Sequence of chain 1.B:
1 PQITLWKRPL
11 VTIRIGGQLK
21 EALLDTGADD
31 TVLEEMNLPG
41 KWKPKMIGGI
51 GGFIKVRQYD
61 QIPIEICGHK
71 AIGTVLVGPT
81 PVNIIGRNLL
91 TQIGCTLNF

The protein below binds the small molecule below.
Small molecule (SMILES): O=C(N[C@@H](Cc1ccccc1)[C@H](O)CN(CC1CCCCC1)S(=O)(=O)c1ccc2ncsc2c1)c1cccc(O)c1

Sequence of chain 1.A:
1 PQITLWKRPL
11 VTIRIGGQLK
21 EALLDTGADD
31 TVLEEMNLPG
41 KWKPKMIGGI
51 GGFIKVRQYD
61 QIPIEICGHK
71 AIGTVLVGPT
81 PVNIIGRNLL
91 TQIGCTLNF

Binding-site contacts:
Ligand atom C7 contacts residue VAL32 of chain 1.B at 3.7 Å (hydrophobic).
Ligand atom O18 contacts residue ALA28 of chain 1.A at 3.8 Å.
Ligand atom C17 contacts residue ASP25 of chain 1.B at 3.3 Å.
Ligand atom C26 contacts residue ASP30 of chain 1.A at 3.8 Å.
Ligand atom C7 contacts residue ALA28 of chain 1.B at 3.4 Å (hydrophobic).
Ligand atom C23 contacts residue GLY27 of chain 1.A at 3.4 Å.
Ligand atom C24 contacts residue ASP29 of chain 1.A at 3.6 Å.
Ligand atom O9 contacts residue ILE50 of chain 1.A at 3.2 Å.
Ligand atom O10 contacts residue ILE50 of chain 1.A at 3.6 Å.
Ligand atom O27 contacts residue ILE47 of chain 1.A at 3.5 Å.
Ligand atom O18 contacts residue GLY27 of chain 1.A at 3.4 Å.
Ligand atom O27 contacts residue ASP30 of chain 1.A at 3.0 Å (salt-bridge).
Ligand atom C25 contacts residue ASP30 of chain 1.A at 3.6 Å.
Ligand atom C36 contacts residue GLY49 of chain 1.A at 3.6 Å.
Ligand atom C33 contacts residue VAL82 of chain 1.B at 3.8 Å (hydrophobic).
Ligand atom O18 contacts residue ASP25 of chain 1.A at 2.5 Å (salt-bridge).
Ligand atom C32 contacts residue ASP25 of chain 1.B at 3.3 Å.
Ligand atom C12 contacts residue GLY27 of chain 1.B at 3.4 Å.
Ligand atom N20 contacts residue GLY27 of chain 1.A at 3.2 Å (h-bond).
Ligand atom O9 contacts residue GLY49 of chain 1.B at 3.4 Å.
Ligand atom C1 contacts residue ASP30 of chain 1.B at 3.3 Å.
Ligand atom C33 contacts residue GLY27 of chain 1.A at 3.5 Å.
Ligand atom C14 contacts residue ASP25 of chain 1.A at 3.6 Å.
Ligand atom C34 contacts residue VAL82 of chain 1.B at 3.5 Å (hydrophobic).
Ligand atom C7 contacts residue ASP30 of chain 1.B at 3.4 Å.
Ligand atom C4 contacts residue GLY48 of chain 1.B at 3.4 Å.
Ligand atom C16 contacts residue ASP25 of chain 1.B at 3.2 Å.
Ligand atom N1 contacts residue ASP30 of chain 1.B at 3.2 Å (salt-bridge).
Ligand atom C18 contacts residue THR80 of chain 1.A at 3.8 Å.
Ligand atom C36 contacts residue ILE50 of chain 1.A at 3.6 Å (hydrophobic).
Ligand atom C36 contacts residue VAL82 of chain 1.B at 3.8 Å (hydrophobic).
Ligand atom O22 contacts residue ILE50 of chain 1.B at 3.7 Å.
Ligand atom C6 contacts residue ALA28 of chain 1.B at 3.5 Å (hydrophobic).
Ligand atom C35 contacts residue VAL82 of chain 1.B at 3.6 Å (hydrophobic).
Ligand atom C25 contacts residue ASP29 of chain 1.A at 3.6 Å.
Ligand atom O10 contacts residue ILE84 of chain 1.B at 3.5 Å.
Ligand atom C27 contacts residue ILE50 of chain 1.B at 3.8 Å (hydrophobic).
Ligand atom O18 contacts residue ASP25 of chain 1.B at 2.6 Å (salt-bridge).
Ligand atom C32 contacts residue GLY27 of chain 1.A at 3.8 Å.
Ligand atom C17 contacts residue ASP25 of chain 1.A at 3.6 Å.